The small molecule below binds the protein below.
Small molecule (SMILES): C[C@H]1O[C@@H](n2cnc3c(N)ncnc32)[C@H](O)[C@@H]1O

Sequence of chain 3.C:
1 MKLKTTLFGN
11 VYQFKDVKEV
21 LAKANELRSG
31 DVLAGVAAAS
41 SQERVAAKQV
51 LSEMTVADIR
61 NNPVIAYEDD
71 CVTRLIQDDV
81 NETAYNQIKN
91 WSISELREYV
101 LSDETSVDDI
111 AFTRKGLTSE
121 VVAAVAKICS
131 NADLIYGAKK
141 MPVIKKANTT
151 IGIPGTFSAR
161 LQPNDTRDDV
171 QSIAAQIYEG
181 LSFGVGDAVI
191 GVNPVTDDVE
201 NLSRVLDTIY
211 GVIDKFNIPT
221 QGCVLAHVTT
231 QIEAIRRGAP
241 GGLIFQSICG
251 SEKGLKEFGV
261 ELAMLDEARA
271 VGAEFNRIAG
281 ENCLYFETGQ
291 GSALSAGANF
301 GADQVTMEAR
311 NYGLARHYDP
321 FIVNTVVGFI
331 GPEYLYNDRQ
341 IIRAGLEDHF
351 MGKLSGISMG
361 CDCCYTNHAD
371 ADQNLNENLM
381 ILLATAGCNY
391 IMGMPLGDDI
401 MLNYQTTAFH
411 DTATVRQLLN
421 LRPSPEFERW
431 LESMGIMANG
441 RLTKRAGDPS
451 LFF

Binding-site contacts:
Ligand atom N6 contacts residue GLY289 of chain 3.C at 3.1 Å (h-bond).
Ligand atom N9 contacts residue B121 of chain 3.S at 3.4 Å.
Ligand atom N6 contacts residue THR288 of chain 3.C at 3.4 Å (h-bond).
Ligand atom O3' contacts residue B121 of chain 3.S at 2.2 Å (h-bond).
Ligand atom C5' contacts residue ASN193 of chain 3.C at 3.6 Å.
Ligand atom C8 contacts residue B121 of chain 3.S at 3.2 Å.
Ligand atom O2' contacts residue SER247 of chain 3.C at 3.1 Å (h-bond).
Ligand atom C2 contacts residue ILE248 of chain 3.C at 3.6 Å (hydrophobic).
Ligand atom C4' contacts residue ASN193 of chain 3.C at 3.4 Å.
Ligand atom C4 contacts residue B121 of chain 3.S at 3.4 Å.
Ligand atom C5 contacts residue VAL326 of chain 3.C at 3.8 Å (hydrophobic).
Ligand atom N3 contacts residue GLU287 of chain 3.C at 3.6 Å (salt-bridge).
Ligand atom N1 contacts residue THR288 of chain 3.C at 3.5 Å.
Ligand atom C2' contacts residue SER247 of chain 3.C at 3.8 Å.
Ligand atom N7 contacts residue B121 of chain 3.S at 3.2 Å.
Ligand atom C2 contacts residue SER247 of chain 3.C at 3.7 Å.
Ligand atom C5' contacts residue PHE329 of chain 3.C at 3.4 Å (hydrophobic).
Ligand atom O4' contacts residue GLU287 of chain 3.C at 2.8 Å (salt-bridge).
Ligand atom O2' contacts residue B121 of chain 3.S at 3.1 Å.
Ligand atom C8 contacts residue PHE329 of chain 3.C at 3.2 Å (hydrophobic).
Ligand atom N6 contacts residue SER292 of chain 3.C at 3.6 Å.
Ligand atom C2' contacts residue B121 of chain 3.S at 3.8 Å.
Ligand atom C5 contacts residue THR288 of chain 3.C at 3.5 Å.
Ligand atom N1 contacts residue GLY289 of chain 3.C at 3.8 Å.
Ligand atom C5' contacts residue LEU402 of chain 3.C at 3.5 Å (hydrophobic).
Ligand atom C8 contacts residue VAL326 of chain 3.C at 3.2 Å (hydrophobic).
Ligand atom C5 contacts residue B121 of chain 3.S at 3.3 Å.
Ligand atom C6 contacts residue THR288 of chain 3.C at 3.2 Å.
Ligand atom C4' contacts residue GLU287 of chain 3.C at 3.6 Å.
Ligand atom C1' contacts residue GLU287 of chain 3.C at 3.7 Å.
Ligand atom N7 contacts residue PHE329 of chain 3.C at 3.5 Å.
Ligand atom C1' contacts residue SER247 of chain 3.C at 3.4 Å.
Ligand atom N3 contacts residue SER247 of chain 3.C at 3.1 Å (h-bond).
Ligand atom N9 contacts residue VAL326 of chain 3.C at 3.6 Å.
Ligand atom C2 contacts residue GLU287 of chain 3.C at 3.2 Å.
Ligand atom C3' contacts residue PHE329 of chain 3.C at 3.7 Å (hydrophobic).
Ligand atom O3' contacts residue ASN193 of chain 3.C at 3.6 Å.
Ligand atom C3' contacts residue B121 of chain 3.S at 3.3 Å.
Ligand atom N7 contacts residue VAL326 of chain 3.C at 3.3 Å.
Ligand atom C6 contacts residue GLY289 of chain 3.C at 3.7 Å.